The small molecule below binds the protein below.
Small molecule (SMILES): COc1cc(C(=O)[O-])ccc1O

Binding-site contacts:
Ligand atom CZ contacts residue SER33 of chain 1.D at 4.0 Å.
Ligand atom CV contacts residue ARG91 of chain 1.D at 4.3 Å.
Ligand atom CV contacts residue GLY90 of chain 1.D at 4.2 Å.
Ligand atom CZ contacts residue LEU88 of chain 1.D at 4.2 Å (hydrophobic).
Ligand atom O1 contacts residue PRO113 of chain 1.D at 3.4 Å.
Ligand atom O3 contacts residue SER33 of chain 1.D at 3.9 Å.
Ligand atom CC contacts residue LEU114 of chain 1.D at 3.5 Å (hydrophobic).
Ligand atom CO2 contacts residue ILE78 of chain 1.D at 4.2 Å (hydrophobic).
Ligand atom O1 contacts residue ILE78 of chain 1.D at 4.2 Å.
Ligand atom CZ contacts residue LEU80 of chain 1.D at 4.3 Å (hydrophobic).
Ligand atom CO1 contacts residue THR35 of chain 1.D at 3.8 Å.
Ligand atom O3 contacts residue MET34 of chain 1.D at 3.4 Å (h-bond).
Ligand atom CO1 contacts residue LEU114 of chain 1.D at 4.1 Å (hydrophobic).
Ligand atom CO1 contacts residue LEU80 of chain 1.D at 4.0 Å (hydrophobic).
Ligand atom O3 contacts residue GLU155 of chain 1.D at 2.6 Å (salt-bridge).
Ligand atom O3 contacts residue LEU88 of chain 1.D at 3.9 Å.
Ligand atom O1 contacts residue LEU114 of chain 1.D at 2.9 Å (h-bond).
Ligand atom O1 contacts residue ARG76 of chain 1.D at 3.0 Å (salt-bridge).
Ligand atom CO2 contacts residue LEU114 of chain 1.D at 4.3 Å (hydrophobic).
Ligand atom O2 contacts residue LEU114 of chain 1.D at 3.7 Å.
Ligand atom C1 contacts residue LEU114 of chain 1.D at 3.9 Å (hydrophobic).
Ligand atom CC contacts residue ILE78 of chain 1.D at 3.8 Å (hydrophobic).
Ligand atom CZ contacts residue MET34 of chain 1.D at 4.3 Å (hydrophobic).
Ligand atom CZ contacts residue GLU155 of chain 1.D at 3.6 Å.
Ligand atom O1 contacts residue THR112 of chain 1.D at 4.1 Å.
Ligand atom CM1 contacts residue SER33 of chain 1.D at 3.9 Å.
Ligand atom CM1 contacts residue THR35 of chain 1.D at 3.5 Å.
Ligand atom CV contacts residue THR92 of chain 1.D at 3.6 Å.
Ligand atom CM1 contacts residue LEU80 of chain 1.D at 3.5 Å (hydrophobic).
Ligand atom OM contacts residue THR154 of chain 1.D at 4.3 Å.
Ligand atom OM contacts residue GLU155 of chain 1.D at 3.2 Å.
Ligand atom CV contacts residue GLU155 of chain 1.D at 3.5 Å.
Ligand atom C1 contacts residue ILE78 of chain 1.D at 4.0 Å (hydrophobic).
Ligand atom CV contacts residue THR154 of chain 1.D at 3.5 Å.
Ligand atom CV contacts residue LEU153 of chain 1.D at 3.8 Å (hydrophobic).
Ligand atom CC contacts residue ARG76 of chain 1.D at 3.5 Å.
Ligand atom CM2 contacts residue GLU155 of chain 1.D at 4.0 Å.
Ligand atom O2 contacts residue ILE78 of chain 1.D at 3.6 Å.
Ligand atom O2 contacts residue ARG76 of chain 1.D at 2.7 Å (salt-bridge).
Ligand atom OM contacts residue LEU153 of chain 1.D at 4.0 Å.

Sequence of chain 1.D:
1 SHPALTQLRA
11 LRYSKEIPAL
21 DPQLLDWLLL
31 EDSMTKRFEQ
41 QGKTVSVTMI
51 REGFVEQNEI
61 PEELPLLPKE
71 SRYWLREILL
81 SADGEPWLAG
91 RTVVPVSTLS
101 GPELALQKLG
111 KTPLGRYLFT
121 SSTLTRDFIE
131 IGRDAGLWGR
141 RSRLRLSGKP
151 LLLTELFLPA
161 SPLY